Sequence of chain 1.C:
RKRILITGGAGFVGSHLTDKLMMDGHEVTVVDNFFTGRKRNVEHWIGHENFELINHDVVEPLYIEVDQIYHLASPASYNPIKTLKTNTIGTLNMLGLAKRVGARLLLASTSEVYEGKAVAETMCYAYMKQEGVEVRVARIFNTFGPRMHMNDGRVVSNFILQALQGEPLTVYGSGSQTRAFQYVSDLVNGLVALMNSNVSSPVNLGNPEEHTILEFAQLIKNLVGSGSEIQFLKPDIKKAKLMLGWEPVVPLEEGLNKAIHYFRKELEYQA

Sequence of chain 1.D:
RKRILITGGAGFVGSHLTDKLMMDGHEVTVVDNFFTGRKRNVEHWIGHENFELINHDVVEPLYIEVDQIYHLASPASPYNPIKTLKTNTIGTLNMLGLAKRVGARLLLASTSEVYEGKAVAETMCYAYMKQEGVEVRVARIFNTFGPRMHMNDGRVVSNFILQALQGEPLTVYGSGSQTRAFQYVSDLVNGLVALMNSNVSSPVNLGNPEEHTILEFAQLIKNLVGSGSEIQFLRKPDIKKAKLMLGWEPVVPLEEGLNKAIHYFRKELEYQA

A protein and the small-molecule ligand that binds it are described below.
Small molecule (SMILES): O=C(O)[C@H]1O[C@H](O[P](=O)(O)O[P](=O)(O)OC[C@H]2O[C@@H](n3ccc(=O)[nH]c3=O)[C@H](O)[C@@H]2O)[C@H](O)[C@@H](O)[C@@H]1O

Binding-site contacts:
Ligand atom O4 contacts residue LEU65 of chain 1.D at 3.5 Å (h-bond).
Ligand atom O'P contacts residue ASN87 of chain 1.C at 3.3 Å (h-bond).
Ligand atom O2 contacts residue ASN101 of chain 1.D at 3.5 Å.
Ligand atom O2' contacts residue LYS107 of chain 1.D at 2.8 Å (salt-bridge).
Ligand atom C5D contacts residue TYR161 of chain 1.D at 3.7 Å (hydrophobic).
Ligand atom C4 contacts residue LEU65 of chain 1.D at 3.5 Å (hydrophobic).
Ligand atom O4 contacts residue ARG108 of chain 1.D at 2.7 Å (salt-bridge).
Ligand atom O4 contacts residue LEU105 of chain 1.D at 3.4 Å.
Ligand atom N3 contacts residue LEU65 of chain 1.D at 2.6 Å (h-bond).
Ligand atom O2 contacts residue LEU65 of chain 1.D at 3.1 Å (h-bond).
Ligand atom O4D contacts residue GLY104 of chain 1.D at 3.7 Å.
Ligand atom C4 contacts residue LEU105 of chain 1.D at 3.5 Å (hydrophobic).
Ligand atom O3' contacts residue GLU165 of chain 1.D at 2.3 Å (salt-bridge).
Ligand atom O2A contacts residue TYR161 of chain 1.D at 2.8 Å (h-bond).
Ligand atom C4D contacts residue ASN101 of chain 1.D at 3.5 Å.
Ligand atom O2' contacts residue GLU165 of chain 1.D at 3.5 Å (salt-bridge).
Ligand atom O5D contacts residue GLY104 of chain 1.D at 3.5 Å.
Ligand atom O3D contacts residue ASN101 of chain 1.D at 3.7 Å.
Ligand atom C1D contacts residue ASN101 of chain 1.D at 3.5 Å.
Ligand atom O1B contacts residue LYS93 of chain 1.C at 2.9 Å (salt-bridge).
Ligand atom O1A contacts residue LYS107 of chain 1.D at 3.3 Å (salt-bridge).
Ligand atom C2 contacts residue LEU65 of chain 1.D at 3.5 Å (hydrophobic).
Ligand atom C5 contacts residue GLY104 of chain 1.D at 3.6 Å.
Ligand atom O2D contacts residue PRO64 of chain 1.D at 3.4 Å.
Ligand atom O4 contacts residue TYR66 of chain 1.D at 3.3 Å.
Ligand atom N3 contacts residue TYR66 of chain 1.D at 3.7 Å.
Ligand atom O5' contacts residue LYS93 of chain 1.C at 3.3 Å (salt-bridge).
Ligand atom O4D contacts residue ASN101 of chain 1.D at 3.3 Å.
Ligand atom O'Q contacts residue LYS93 of chain 1.C at 3.1 Å (salt-bridge).
Ligand atom C4 contacts residue TYR66 of chain 1.D at 3.5 Å (hydrophobic).
Ligand atom O2 contacts residue PRO64 of chain 1.D at 3.3 Å.
Ligand atom O3' contacts residue GLN164 of chain 1.D at 3.3 Å (h-bond).
Ligand atom O5' contacts residue ILE89 of chain 1.C at 3.8 Å.
Ligand atom N3 contacts residue LEU105 of chain 1.D at 3.7 Å.
Ligand atom PB contacts residue LYS93 of chain 1.C at 3.8 Å.
Ligand atom C5 contacts residue LEU105 of chain 1.D at 3.6 Å (hydrophobic).
Ligand atom C2 contacts residue ASN101 of chain 1.D at 3.6 Å.
Ligand atom C3' contacts residue GLU165 of chain 1.D at 3.5 Å.
Ligand atom O'P contacts residue LYS90 of chain 1.C at 3.7 Å.
Ligand atom C4 contacts residue ARG108 of chain 1.D at 3.7 Å.